Sequence of chain 1.A:
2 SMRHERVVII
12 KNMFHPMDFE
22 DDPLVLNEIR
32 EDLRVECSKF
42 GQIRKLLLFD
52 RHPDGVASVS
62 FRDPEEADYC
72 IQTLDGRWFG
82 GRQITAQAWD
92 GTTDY

The protein below binds the small molecule below.
Small molecule (SMILES): NC(=[NH2+])NCCC[C@H](NC(=O)[C@@H](N)CO)C(=O)N[C@@H](Cc1c[nH]c2ccccc12)C(=O)N[C@H](C=O)CC(=O)O

Binding-site contacts:
Ligand atom N contacts residue TRP79 of chain 1.B at 2.7 Å (h-bond).
Ligand atom CE2 contacts residue PHE80 of chain 1.B at 3.4 Å (hydrophobic).
Ligand atom CE3 contacts residue TRP79 of chain 1.B at 3.9 Å (hydrophobic).
Ligand atom CG contacts residue ARG78 of chain 1.B at 3.9 Å.
Ligand atom CG contacts residue TRP79 of chain 1.A at 3.8 Å (hydrophobic).
Ligand atom OD1 contacts residue TRP79 of chain 1.B at 3.3 Å (h-bond).
Ligand atom NH2 contacts residue TRP79 of chain 1.A at 3.3 Å.
Ligand atom CZ contacts residue TRP79 of chain 1.A at 3.3 Å (hydrophobic).
Ligand atom CA contacts residue TRP79 of chain 1.B at 4.0 Å (hydrophobic).
Ligand atom NH1 contacts residue ASP33 of chain 1.B at 3.9 Å.
Ligand atom NH1 contacts residue TRP79 of chain 1.A at 3.8 Å.
Ligand atom O contacts residue PHE80 of chain 1.B at 3.6 Å.
Ligand atom NE contacts residue TRP79 of chain 1.A at 3.5 Å.
Ligand atom NE1 contacts residue ASP33 of chain 1.B at 3.3 Å (salt-bridge).
Ligand atom CZ contacts residue ILE30 of chain 1.B at 3.8 Å (hydrophobic).
Ligand atom CZ2 contacts residue PHE80 of chain 1.B at 3.5 Å (hydrophobic).
Ligand atom CD contacts residue ILE30 of chain 1.B at 3.8 Å (hydrophobic).
Ligand atom C contacts residue TRP79 of chain 1.B at 3.7 Å (hydrophobic).
Ligand atom NE1 contacts residue GLU37 of chain 1.B at 3.3 Å.
Ligand atom OD1 contacts residue ARG78 of chain 1.B at 3.8 Å.
Ligand atom CD1 contacts residue GLU37 of chain 1.B at 3.7 Å.
Ligand atom CD contacts residue PHE80 of chain 1.B at 3.5 Å (hydrophobic).
Ligand atom CA contacts residue TRP79 of chain 1.B at 3.1 Å (hydrophobic).
Ligand atom CG contacts residue GLU37 of chain 1.B at 3.8 Å.
Ligand atom CG contacts residue ASP33 of chain 1.B at 3.8 Å.
Ligand atom NE contacts residue ILE30 of chain 1.B at 3.6 Å.
Ligand atom O contacts residue TRP79 of chain 1.B at 3.9 Å.
Ligand atom CB contacts residue ARG78 of chain 1.B at 3.8 Å.
Ligand atom O contacts residue GLY81 of chain 1.B at 2.9 Å (h-bond).
Ligand atom O contacts residue TRP79 of chain 1.A at 3.8 Å.
Ligand atom NE1 contacts residue PHE80 of chain 1.B at 3.7 Å.
Ligand atom CE3 contacts residue ARG78 of chain 1.B at 3.5 Å.
Ligand atom C contacts residue GLY81 of chain 1.B at 3.7 Å.
Ligand atom CZ2 contacts residue GLU37 of chain 1.B at 3.6 Å.
Ligand atom CE2 contacts residue GLU37 of chain 1.B at 3.4 Å.
Ligand atom CD2 contacts residue GLU37 of chain 1.B at 3.7 Å.
Ligand atom CB contacts residue GLY81 of chain 1.B at 3.3 Å.
Ligand atom CD2 contacts residue PHE80 of chain 1.B at 3.6 Å (hydrophobic).
Ligand atom N contacts residue ASP33 of chain 1.B at 3.9 Å.
Ligand atom CH2 contacts residue PHE80 of chain 1.B at 3.9 Å (hydrophobic).

Sequence of chain 1.B:
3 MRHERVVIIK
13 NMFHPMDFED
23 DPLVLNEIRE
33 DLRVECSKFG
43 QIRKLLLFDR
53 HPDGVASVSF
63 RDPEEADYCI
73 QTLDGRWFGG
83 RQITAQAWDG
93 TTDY